Sequence of chain 1.C:
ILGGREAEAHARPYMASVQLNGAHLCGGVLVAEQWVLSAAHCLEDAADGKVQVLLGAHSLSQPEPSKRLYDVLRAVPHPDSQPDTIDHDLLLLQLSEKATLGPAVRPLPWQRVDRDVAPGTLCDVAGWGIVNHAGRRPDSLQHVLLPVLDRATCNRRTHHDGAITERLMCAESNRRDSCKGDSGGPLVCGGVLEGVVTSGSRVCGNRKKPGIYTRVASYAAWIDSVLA

A protein and the small-molecule ligand that binds it are described below.
Small molecule (SMILES): NC(=O)c1nn(CC(=O)N2CCS[C@H]2C(=O)Nc2cccc(Br)n2)c2ncccc12

Binding-site contacts:
Ligand atom N5 contacts residue THR198 of chain 1.C at 2.9 Å (h-bond).
Ligand atom N6 contacts residue LYS180 of chain 1.C at 3.6 Å.
Ligand atom N2 contacts residue SER183 of chain 1.C at 3.4 Å (h-bond).
Ligand atom C5 contacts residue HIS41 of chain 1.C at 3.7 Å.
Ligand atom O1 contacts residue GLY181 of chain 1.C at 2.9 Å (h-bond).
Ligand atom N1 contacts residue GLY181 of chain 1.C at 3.7 Å.
Ligand atom C9 contacts residue ARG202 of chain 1.C at 3.6 Å.
Ligand atom C11 contacts residue SER201 of chain 1.C at 3.7 Å.
Ligand atom C13 contacts residue ARG202 of chain 1.C at 3.0 Å.
Ligand atom C16 contacts residue LYS180 of chain 1.C at 3.4 Å.
Ligand atom O contacts residue SER178 of chain 1.C at 3.6 Å.
Ligand atom C12 contacts residue LYS180 of chain 1.C at 3.7 Å.
Ligand atom C14 contacts residue CYS204 of chain 1.C at 3.7 Å (hydrophobic).
Ligand atom C5 contacts residue SER199 of chain 1.C at 3.4 Å.
Ligand atom C8 contacts residue GLY200 of chain 1.C at 3.7 Å.
Ligand atom S contacts residue CYS42 of chain 1.C at 3.5 Å (h-bond).
Ligand atom O1 contacts residue LYS180 of chain 1.C at 3.3 Å.
Ligand atom C10 contacts residue LYS180 of chain 1.C at 3.6 Å.
Ligand atom O1 contacts residue SER183 of chain 1.C at 3.0 Å (h-bond).
Ligand atom N4 contacts residue THR198 of chain 1.C at 3.6 Å (h-bond).
Ligand atom N contacts residue LEU25 of chain 1.C at 3.5 Å (h-bond).
Ligand atom C14 contacts residue LYS180 of chain 1.C at 3.6 Å.
Ligand atom C3 contacts residue SER183 of chain 1.C at 3.7 Å.
Ligand atom C2 contacts residue LEU25 of chain 1.C at 3.5 Å (hydrophobic).
Ligand atom C7 contacts residue SER199 of chain 1.C at 3.0 Å.
Ligand atom C1 contacts residue LEU25 of chain 1.C at 3.6 Å (hydrophobic).
Ligand atom C6 contacts residue SER183 of chain 1.C at 3.1 Å.
Ligand atom O contacts residue CYS179 of chain 1.C at 3.3 Å.
Ligand atom N4 contacts residue GLY200 of chain 1.C at 3.6 Å (h-bond).
Ligand atom C3 contacts residue LEU25 of chain 1.C at 3.2 Å (hydrophobic).
Ligand atom N5 contacts residue VAL197 of chain 1.C at 3.5 Å.
Ligand atom N6 contacts residue SER201 of chain 1.C at 3.6 Å.
Ligand atom N contacts residue GLY181 of chain 1.C at 3.2 Å.
Ligand atom O2 contacts residue LYS180 of chain 1.C at 3.7 Å.
Ligand atom O contacts residue ARG202 of chain 1.C at 3.3 Å.
Ligand atom C15 contacts residue LYS180 of chain 1.C at 3.5 Å.
Ligand atom C14 contacts residue ARG202 of chain 1.C at 3.3 Å.
Ligand atom BR contacts residue TRP128 of chain 1.C at 3.4 Å.
Ligand atom N1 contacts residue LEU25 of chain 1.C at 2.7 Å (h-bond).
Ligand atom C4 contacts residue HIS41 of chain 1.C at 3.5 Å.